This small molecule binds to this protein.
Small molecule (SMILES): CC(=O)N[C@H]1[C@H]([C@H](O)[C@H](O)CO)O[C@@](O)(C(=O)O)C[C@@H]1O

Sequence of chain 1.A:
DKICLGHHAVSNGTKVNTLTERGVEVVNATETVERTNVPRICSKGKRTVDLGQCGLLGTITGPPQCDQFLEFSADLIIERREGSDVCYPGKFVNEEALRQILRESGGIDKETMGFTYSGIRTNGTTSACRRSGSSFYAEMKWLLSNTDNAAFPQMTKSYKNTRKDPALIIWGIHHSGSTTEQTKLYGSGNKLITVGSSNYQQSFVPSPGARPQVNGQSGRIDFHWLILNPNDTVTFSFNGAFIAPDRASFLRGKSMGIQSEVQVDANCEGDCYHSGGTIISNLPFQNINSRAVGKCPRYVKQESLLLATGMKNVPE

Binding-site contacts:
Ligand atom O1A contacts residue GLN221 of chain 1.A at 4.1 Å.
Ligand atom O1A contacts residue THR130 of chain 1.A at 4.2 Å.
Ligand atom O10 contacts residue THR129 of chain 1.A at 3.9 Å.
Ligand atom O9 contacts residue GLY181 of chain 1.A at 3.5 Å (h-bond).
Ligand atom C4 contacts residue THR129 of chain 1.A at 3.5 Å.
Ligand atom O8 contacts residue TYR92 of chain 1.A at 2.6 Å (h-bond).
Ligand atom C1 contacts residue SER131 of chain 1.A at 4.0 Å.
Ligand atom O4 contacts residue THR129 of chain 1.A at 3.3 Å (h-bond).
Ligand atom O9 contacts residue HIS178 of chain 1.A at 4.3 Å.
Ligand atom O10 contacts residue GLY128 of chain 1.A at 4.0 Å.
Ligand atom O7 contacts residue LEU189 of chain 1.A at 3.9 Å.
Ligand atom C5 contacts residue THR129 of chain 1.A at 4.0 Å.
Ligand atom O8 contacts residue GLN221 of chain 1.A at 3.1 Å (h-bond).
Ligand atom O9 contacts residue SER180 of chain 1.A at 3.8 Å.
Ligand atom C11 contacts residue LEU189 of chain 1.A at 3.6 Å (hydrophobic).
Ligand atom C6 contacts residue TRP146 of chain 1.A at 4.4 Å (hydrophobic).
Ligand atom C1 contacts residue GLN221 of chain 1.A at 3.2 Å.
Ligand atom N5 contacts residue THR129 of chain 1.A at 3.5 Å (h-bond).
Ligand atom C1 contacts residue THR130 of chain 1.A at 3.8 Å.
Ligand atom C8 contacts residue GLN221 of chain 1.A at 4.1 Å.
Ligand atom O10 contacts residue LEU148 of chain 1.A at 4.0 Å.
Ligand atom C10 contacts residue LEU189 of chain 1.A at 4.0 Å (hydrophobic).
Ligand atom O7 contacts residue GLU185 of chain 1.A at 3.8 Å.
Ligand atom O1B contacts residue THR130 of chain 1.A at 2.7 Å (h-bond).
Ligand atom C9 contacts residue GLU185 of chain 1.A at 4.2 Å.
Ligand atom C9 contacts residue HIS178 of chain 1.A at 3.6 Å.
Ligand atom O10 contacts residue TRP146 of chain 1.A at 4.3 Å.
Ligand atom C8 contacts residue TYR92 of chain 1.A at 3.7 Å (hydrophobic).
Ligand atom C10 contacts residue THR129 of chain 1.A at 4.0 Å.
Ligand atom C7 contacts residue TRP146 of chain 1.A at 4.2 Å (hydrophobic).
Ligand atom C6 contacts residue GLN221 of chain 1.A at 3.9 Å.
Ligand atom O1B contacts residue SER131 of chain 1.A at 3.6 Å.
Ligand atom C2 contacts residue GLN221 of chain 1.A at 3.6 Å.
Ligand atom C9 contacts residue LEU189 of chain 1.A at 4.1 Å (hydrophobic).
Ligand atom C9 contacts residue TYR92 of chain 1.A at 3.6 Å (hydrophobic).
Ligand atom O1B contacts residue GLN221 of chain 1.A at 2.6 Å (h-bond).
Ligand atom N5 contacts residue TRP146 of chain 1.A at 3.8 Å.
Ligand atom O1A contacts residue SER131 of chain 1.A at 3.1 Å (h-bond).
Ligand atom O9 contacts residue GLU185 of chain 1.A at 3.2 Å.
Ligand atom O6 contacts residue GLN221 of chain 1.A at 3.2 Å (h-bond).